Binding-site contacts:
Ligand atom O6 contacts residue HIS104 of chain 13.C at 3.6 Å.
Ligand atom C2 contacts residue ASN154 of chain 13.A at 2.5 Å.
Ligand atom C4 contacts residue HIS104 of chain 13.C at 4.0 Å.
Ligand atom C3 contacts residue HIS104 of chain 13.C at 3.7 Å.
Ligand atom O5 contacts residue HIS104 of chain 13.C at 3.7 Å.
Ligand atom O7 contacts residue ASN154 of chain 13.A at 3.2 Å (h-bond).
Ligand atom O4 contacts residue HIS104 of chain 13.C at 3.8 Å.
Ligand atom C5 contacts residue ASN154 of chain 13.A at 3.6 Å.
Ligand atom C1 contacts residue ASN154 of chain 13.A at 1.4 Å.
Ligand atom C2 contacts residue HIS104 of chain 13.C at 4.2 Å.
Ligand atom O5 contacts residue ASN154 of chain 13.A at 2.3 Å (h-bond).
Ligand atom C4 contacts residue ASN154 of chain 13.A at 4.2 Å.
Ligand atom C7 contacts residue ASN154 of chain 13.A at 3.5 Å.
Ligand atom C1 contacts residue HIS104 of chain 13.C at 3.5 Å.
Ligand atom C6 contacts residue HIS104 of chain 13.C at 3.8 Å.
Ligand atom N2 contacts residue ASN154 of chain 13.A at 3.0 Å (h-bond).
Ligand atom C5 contacts residue HIS104 of chain 13.C at 3.4 Å.
Ligand atom C3 contacts residue ASN154 of chain 13.A at 3.8 Å.

Sequence of chain 13.C:
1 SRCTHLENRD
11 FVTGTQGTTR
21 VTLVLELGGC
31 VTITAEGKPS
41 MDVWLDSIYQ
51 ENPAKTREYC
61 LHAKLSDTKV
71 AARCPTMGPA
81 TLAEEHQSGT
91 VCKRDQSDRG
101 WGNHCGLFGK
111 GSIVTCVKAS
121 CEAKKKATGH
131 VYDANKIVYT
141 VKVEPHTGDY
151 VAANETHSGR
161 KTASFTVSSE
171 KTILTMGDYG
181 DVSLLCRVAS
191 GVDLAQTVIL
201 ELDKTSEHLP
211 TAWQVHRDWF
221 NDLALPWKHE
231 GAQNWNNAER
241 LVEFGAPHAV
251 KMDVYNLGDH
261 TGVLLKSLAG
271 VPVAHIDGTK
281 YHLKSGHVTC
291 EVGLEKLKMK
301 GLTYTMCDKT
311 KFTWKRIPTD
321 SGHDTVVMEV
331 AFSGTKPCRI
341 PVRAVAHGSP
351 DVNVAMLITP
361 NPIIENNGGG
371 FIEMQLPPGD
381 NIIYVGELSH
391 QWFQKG

Sequence of chain 13.A:
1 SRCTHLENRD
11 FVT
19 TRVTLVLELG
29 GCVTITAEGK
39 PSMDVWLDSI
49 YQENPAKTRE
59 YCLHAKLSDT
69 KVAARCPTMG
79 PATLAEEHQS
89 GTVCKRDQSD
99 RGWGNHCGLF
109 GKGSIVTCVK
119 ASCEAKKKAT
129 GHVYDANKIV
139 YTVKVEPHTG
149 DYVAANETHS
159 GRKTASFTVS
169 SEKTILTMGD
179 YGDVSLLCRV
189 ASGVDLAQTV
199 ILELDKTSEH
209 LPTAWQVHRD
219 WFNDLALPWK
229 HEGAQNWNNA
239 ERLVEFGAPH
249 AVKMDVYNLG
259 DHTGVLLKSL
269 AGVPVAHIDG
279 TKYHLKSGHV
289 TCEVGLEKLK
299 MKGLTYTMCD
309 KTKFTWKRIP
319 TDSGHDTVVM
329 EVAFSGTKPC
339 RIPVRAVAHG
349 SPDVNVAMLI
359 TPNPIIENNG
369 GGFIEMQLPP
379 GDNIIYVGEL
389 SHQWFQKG

This protein binds this small molecule.
Small molecule (SMILES): CC(=O)N[C@@H]1[C@@H](O)[C@H](O)[C@@H](CO)O[C@H]1O